A small-molecule ligand and the protein it binds are described below.
Small molecule (SMILES): CC(=O)N[C@@H]1[C@@H](O)[C@H](O)[C@@H](CO)O[C@H]1O

Sequence of chain 1.F:
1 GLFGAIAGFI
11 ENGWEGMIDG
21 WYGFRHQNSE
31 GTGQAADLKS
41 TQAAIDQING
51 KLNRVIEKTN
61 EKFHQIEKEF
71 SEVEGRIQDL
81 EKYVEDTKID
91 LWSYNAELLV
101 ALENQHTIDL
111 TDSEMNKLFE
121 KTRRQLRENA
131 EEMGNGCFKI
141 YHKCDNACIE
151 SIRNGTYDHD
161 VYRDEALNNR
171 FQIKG

Binding-site contacts:
Ligand atom O5 contacts residue THR318 of chain 1.E at 2.9 Å (h-bond).
Ligand atom C1 contacts residue ALA39 of chain 1.E at 4.3 Å (hydrophobic).
Ligand atom C5 contacts residue THR40 of chain 1.E at 3.9 Å.
Ligand atom O6 contacts residue LEU52 of chain 1.F at 3.3 Å.
Ligand atom C3 contacts residue ASN38 of chain 1.E at 3.7 Å.
Ligand atom C2 contacts residue ASN38 of chain 1.E at 2.4 Å.
Ligand atom C5 contacts residue THR318 of chain 1.E at 4.0 Å.
Ligand atom N2 contacts residue ASN38 of chain 1.E at 2.9 Å (h-bond).
Ligand atom C7 contacts residue ASN38 of chain 1.E at 3.6 Å.
Ligand atom C6 contacts residue THR40 of chain 1.E at 3.5 Å.
Ligand atom C4 contacts residue ASN38 of chain 1.E at 4.2 Å.
Ligand atom C1 contacts residue ASN38 of chain 1.E at 1.4 Å.
Ligand atom C1 contacts residue THR318 of chain 1.E at 3.5 Å.
Ligand atom C5 contacts residue ASN38 of chain 1.E at 3.7 Å.
Ligand atom C6 contacts residue LEU52 of chain 1.F at 3.5 Å (hydrophobic).
Ligand atom O6 contacts residue THR318 of chain 1.E at 3.6 Å.
Ligand atom O7 contacts residue ASN38 of chain 1.E at 3.9 Å.
Ligand atom O5 contacts residue ALA39 of chain 1.E at 4.4 Å.
Ligand atom O5 contacts residue ASN38 of chain 1.E at 2.3 Å (h-bond).
Ligand atom O6 contacts residue ASN49 of chain 1.F at 4.2 Å.
Ligand atom O5 contacts residue THR40 of chain 1.E at 4.1 Å.
Ligand atom C6 contacts residue THR318 of chain 1.E at 3.9 Å.

Sequence of chain 1.E:
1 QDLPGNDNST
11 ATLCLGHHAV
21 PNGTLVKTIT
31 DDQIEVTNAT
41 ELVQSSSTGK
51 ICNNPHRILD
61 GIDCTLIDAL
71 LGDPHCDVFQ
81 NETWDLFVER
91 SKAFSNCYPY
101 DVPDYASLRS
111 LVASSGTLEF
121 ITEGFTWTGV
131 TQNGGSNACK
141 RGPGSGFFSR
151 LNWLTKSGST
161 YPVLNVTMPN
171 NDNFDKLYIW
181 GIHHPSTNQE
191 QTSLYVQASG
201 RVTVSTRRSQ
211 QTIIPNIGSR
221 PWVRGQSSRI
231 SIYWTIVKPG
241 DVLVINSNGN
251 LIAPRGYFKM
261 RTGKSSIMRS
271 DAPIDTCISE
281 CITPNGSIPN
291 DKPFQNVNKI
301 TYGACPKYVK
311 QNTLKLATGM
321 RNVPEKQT